A small-molecule ligand and the protein it binds are described below.
Small molecule (SMILES): CC(=O)N[C@H]1[C@H](O[C@H]2[C@H](O)[C@@H](NC(C)=O)CO[C@@H]2CO[C@@H]2O[C@@H](C)[C@@H](O)[C@@H](O)[C@@H]2O)O[C@H](CO)[C@@H](O[C@@H]2O[C@H](CO)[C@@H](O)[C@H](O[C@@H]3O[C@H](CO)[C@@H](O)[C@H](O)[C@@H]3O)[C@@H]2O)[C@@H]1O

Binding-site contacts:
Ligand atom O7 contacts residue ASN120 of chain 6.E at 4.4 Å.
Ligand atom O5 contacts residue ASN120 of chain 6.E at 2.4 Å (h-bond).
Ligand atom O5 contacts residue ASN120 of chain 6.E at 4.0 Å.
Ligand atom N2 contacts residue TRP138 of chain 6.E at 3.7 Å.
Ligand atom C1 contacts residue ASN120 of chain 6.E at 1.4 Å.
Ligand atom C5 contacts residue ASN120 of chain 6.E at 3.9 Å.
Ligand atom C4 contacts residue TRP138 of chain 6.E at 3.3 Å (hydrophobic).
Ligand atom O4 contacts residue TRP138 of chain 6.E at 3.1 Å.
Ligand atom O5 contacts residue TRP138 of chain 6.E at 4.3 Å.
Ligand atom N2 contacts residue ASN120 of chain 6.E at 3.0 Å (h-bond).
Ligand atom C7 contacts residue TRP138 of chain 6.E at 4.3 Å (hydrophobic).
Ligand atom O3 contacts residue TRP138 of chain 6.E at 3.5 Å.
Ligand atom C3 contacts residue TRP138 of chain 6.E at 2.9 Å (hydrophobic).
Ligand atom O7 contacts residue TRP138 of chain 6.E at 3.8 Å.
Ligand atom C8 contacts residue TRP138 of chain 6.E at 4.0 Å (hydrophobic).
Ligand atom C8 contacts residue ASN120 of chain 6.E at 4.1 Å.
Ligand atom C2 contacts residue ASN120 of chain 6.E at 2.6 Å.
Ligand atom C3 contacts residue ASN120 of chain 6.E at 3.9 Å.
Ligand atom C5 contacts residue TRP138 of chain 6.E at 3.5 Å (hydrophobic).
Ligand atom C2 contacts residue TRP138 of chain 6.E at 3.8 Å (hydrophobic).
Ligand atom C6 contacts residue ASN120 of chain 6.E at 3.0 Å.
Ligand atom C7 contacts residue ASN120 of chain 6.E at 3.8 Å.
Ligand atom C1 contacts residue TRP138 of chain 6.E at 3.9 Å (hydrophobic).
Ligand atom C4 contacts residue ASN120 of chain 6.E at 4.2 Å.
Ligand atom C5 contacts residue ASN120 of chain 6.E at 3.6 Å.
Ligand atom C8 contacts residue GLY119 of chain 6.E at 3.9 Å.

Sequence of chain 6.E:
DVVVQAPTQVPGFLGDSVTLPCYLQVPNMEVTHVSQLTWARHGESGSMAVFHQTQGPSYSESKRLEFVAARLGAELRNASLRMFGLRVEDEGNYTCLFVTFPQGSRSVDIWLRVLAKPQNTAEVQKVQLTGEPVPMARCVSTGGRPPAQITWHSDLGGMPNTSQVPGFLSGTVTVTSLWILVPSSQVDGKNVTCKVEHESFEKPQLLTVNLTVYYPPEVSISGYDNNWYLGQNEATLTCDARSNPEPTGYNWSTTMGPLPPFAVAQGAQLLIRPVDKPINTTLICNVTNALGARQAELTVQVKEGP